Sequence of chain 1.C:
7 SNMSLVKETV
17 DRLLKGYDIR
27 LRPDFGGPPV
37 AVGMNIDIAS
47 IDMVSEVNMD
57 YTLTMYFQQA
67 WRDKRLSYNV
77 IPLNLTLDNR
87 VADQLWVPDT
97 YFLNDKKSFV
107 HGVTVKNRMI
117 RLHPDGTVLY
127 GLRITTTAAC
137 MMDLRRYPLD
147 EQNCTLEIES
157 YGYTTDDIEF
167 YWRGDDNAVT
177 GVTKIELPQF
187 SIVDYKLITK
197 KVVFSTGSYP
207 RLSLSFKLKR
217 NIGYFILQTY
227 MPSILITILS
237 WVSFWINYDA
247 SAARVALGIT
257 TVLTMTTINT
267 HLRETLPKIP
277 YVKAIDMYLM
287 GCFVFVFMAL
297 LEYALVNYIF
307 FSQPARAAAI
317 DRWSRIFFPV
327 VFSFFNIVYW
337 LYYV

This protein binds this small molecule.
Small molecule (SMILES): CC(=O)N[C@@H]1[C@@H](O)[C@H](O)[C@@H](CO)O[C@H]1O

Binding-site contacts:
Ligand atom C1 contacts residue HIS119 of chain 1.C at 3.5 Å.
Ligand atom C5 contacts residue ASN80 of chain 1.C at 3.7 Å.
Ligand atom O5 contacts residue HIS119 of chain 1.C at 3.3 Å (h-bond).
Ligand atom C1 contacts residue ASN80 of chain 1.C at 1.5 Å.
Ligand atom C2 contacts residue ASN80 of chain 1.C at 2.6 Å.
Ligand atom C6 contacts residue HIS119 of chain 1.C at 4.0 Å.
Ligand atom C8 contacts residue PRO78 of chain 1.C at 4.3 Å (hydrophobic).
Ligand atom O6 contacts residue HIS119 of chain 1.C at 4.5 Å.
Ligand atom C3 contacts residue ASN80 of chain 1.C at 3.9 Å.
Ligand atom C7 contacts residue ASN80 of chain 1.C at 2.3 Å.
Ligand atom O5 contacts residue ASN80 of chain 1.C at 2.4 Å (h-bond).
Ligand atom O7 contacts residue ASN80 of chain 1.C at 3.0 Å (h-bond).
Ligand atom C5 contacts residue HIS119 of chain 1.C at 3.7 Å.
Ligand atom C4 contacts residue ASN80 of chain 1.C at 4.3 Å.
Ligand atom N2 contacts residue ASN80 of chain 1.C at 2.2 Å (h-bond).
Ligand atom C8 contacts residue ASN80 of chain 1.C at 2.8 Å.
Ligand atom C8 contacts residue LEU79 of chain 1.C at 3.3 Å (hydrophobic).